Sequence of chain 1.A:
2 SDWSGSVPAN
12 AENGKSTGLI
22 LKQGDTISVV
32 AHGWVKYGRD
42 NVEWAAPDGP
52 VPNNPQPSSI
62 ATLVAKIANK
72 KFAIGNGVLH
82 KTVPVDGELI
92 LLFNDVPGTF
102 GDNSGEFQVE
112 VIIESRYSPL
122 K

The small molecule below binds the protein below.
Small molecule (SMILES): CO[C@H]1O[C@H](CO)[C@H](O)[C@H](O)[C@H]1O

Binding-site contacts:
Ligand atom C4 contacts residue CA1 of chain 1.J at 3.4 Å.
Ligand atom O3 contacts residue ASP103 of chain 1.A at 2.6 Å (salt-bridge).
Ligand atom C6 contacts residue GLN57 of chain 1.A at 3.7 Å.
Ligand atom O6 contacts residue VAL97 of chain 1.A at 3.6 Å.
Ligand atom C5 contacts residue GLN57 of chain 1.A at 4.0 Å.
Ligand atom O6 contacts residue PRO58 of chain 1.A at 4.1 Å.
Ligand atom O2 contacts residue GLU44 of chain 1.A at 2.6 Å (salt-bridge).
Ligand atom C2 contacts residue CA1 of chain 1.J at 4.1 Å.
Ligand atom O6 contacts residue GLN57 of chain 1.A at 2.8 Å (h-bond).
Ligand atom C1 contacts residue GLU44 of chain 1.A at 3.1 Å.
Ligand atom C6 contacts residue ASP96 of chain 1.A at 3.4 Å.
Ligand atom O4 contacts residue CA1 of chain 1.J at 2.5 Å.
Ligand atom C3 contacts residue CA1 of chain 1.J at 3.4 Å.
Ligand atom C6 contacts residue VAL97 of chain 1.A at 3.6 Å (hydrophobic).
Ligand atom C2 contacts residue ASP103 of chain 1.A at 3.9 Å.
Ligand atom O4 contacts residue TYR38 of chain 1.A at 3.1 Å (h-bond).
Ligand atom O3 contacts residue THR100 of chain 1.A at 3.5 Å (h-bond).
Ligand atom O4 contacts residue THR100 of chain 1.A at 3.5 Å (h-bond).
Ligand atom C3 contacts residue TYR38 of chain 1.A at 3.7 Å (hydrophobic).
Ligand atom O3 contacts residue TYR38 of chain 1.A at 3.2 Å (h-bond).
Ligand atom O5 contacts residue GLN57 of chain 1.A at 3.4 Å (h-bond).
Ligand atom O1 contacts residue GLU44 of chain 1.A at 3.8 Å.
Ligand atom O2 contacts residue TYR38 of chain 1.A at 4.0 Å.
Ligand atom O5 contacts residue TYR38 of chain 1.A at 3.5 Å.
Ligand atom C3 contacts residue ASP103 of chain 1.A at 3.7 Å.
Ligand atom C4 contacts residue ASP96 of chain 1.A at 3.5 Å.
Ligand atom O2 contacts residue GLY39 of chain 1.A at 4.1 Å.
Ligand atom O3 contacts residue CA1 of chain 1.J at 2.5 Å.
Ligand atom C4 contacts residue TYR38 of chain 1.A at 4.0 Å (hydrophobic).
Ligand atom C2 contacts residue GLU44 of chain 1.A at 3.1 Å.
Ligand atom C7 contacts residue GLN57 of chain 1.A at 3.6 Å.
Ligand atom O4 contacts residue ASP96 of chain 1.A at 2.6 Å (salt-bridge).
Ligand atom C4 contacts residue THR100 of chain 1.A at 3.5 Å.
Ligand atom C2 contacts residue TYR38 of chain 1.A at 3.4 Å (hydrophobic).
Ligand atom C1 contacts residue TYR38 of chain 1.A at 3.9 Å (hydrophobic).
Ligand atom O6 contacts residue ILE61 of chain 1.A at 3.5 Å.
Ligand atom C3 contacts residue THR100 of chain 1.A at 4.2 Å.
Ligand atom O2 contacts residue ASP103 of chain 1.A at 3.4 Å (salt-bridge).
Ligand atom C6 contacts residue ILE61 of chain 1.A at 3.6 Å (hydrophobic).
Ligand atom C5 contacts residue ASP96 of chain 1.A at 4.1 Å.